The small molecule below binds the protein below.
Small molecule (SMILES): CC(=O)N[C@H]1[C@H](O[C@H]2[C@H](O)[C@@H](NC(C)=O)CO[C@@H]2CO)O[C@H](CO)[C@@H](O)[C@@H]1O

Binding-site contacts:
Ligand atom O6 contacts residue HIS119 of chain 1.E at 3.9 Å.
Ligand atom C1 contacts residue HIS119 of chain 1.E at 4.3 Å.
Ligand atom C6 contacts residue HIS119 of chain 1.E at 3.7 Å.
Ligand atom C5 contacts residue ASN80 of chain 1.E at 3.8 Å.
Ligand atom C7 contacts residue LEU79 of chain 1.E at 4.3 Å (hydrophobic).
Ligand atom C7 contacts residue PRO78 of chain 1.E at 3.7 Å (hydrophobic).
Ligand atom O7 contacts residue ASN80 of chain 1.E at 3.7 Å.
Ligand atom O5 contacts residue HIS119 of chain 1.E at 3.3 Å.
Ligand atom O7 contacts residue PRO78 of chain 1.E at 3.2 Å (h-bond).
Ligand atom C7 contacts residue ASN80 of chain 1.E at 3.7 Å.
Ligand atom C8 contacts residue PRO78 of chain 1.E at 3.8 Å (hydrophobic).
Ligand atom C3 contacts residue ASN80 of chain 1.E at 4.2 Å.
Ligand atom C5 contacts residue HIS119 of chain 1.E at 4.1 Å.
Ligand atom C1 contacts residue ASN80 of chain 1.E at 1.7 Å.
Ligand atom C8 contacts residue LEU79 of chain 1.E at 3.8 Å (hydrophobic).
Ligand atom C2 contacts residue ASN80 of chain 1.E at 2.9 Å.
Ligand atom C4 contacts residue ASN80 of chain 1.E at 4.3 Å.
Ligand atom O5 contacts residue ASN80 of chain 1.E at 2.5 Å (h-bond).
Ligand atom N2 contacts residue ASN80 of chain 1.E at 3.4 Å (h-bond).

Sequence of chain 1.E:
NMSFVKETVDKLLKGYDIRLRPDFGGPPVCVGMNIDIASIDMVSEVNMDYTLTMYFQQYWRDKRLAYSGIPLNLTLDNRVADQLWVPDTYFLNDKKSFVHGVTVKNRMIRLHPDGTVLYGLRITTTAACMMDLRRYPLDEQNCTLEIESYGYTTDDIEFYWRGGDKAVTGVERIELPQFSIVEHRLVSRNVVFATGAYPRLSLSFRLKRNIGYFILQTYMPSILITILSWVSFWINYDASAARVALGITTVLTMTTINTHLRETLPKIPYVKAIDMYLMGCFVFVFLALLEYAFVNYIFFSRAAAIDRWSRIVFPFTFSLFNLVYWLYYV